Sequence of chain 1.A:
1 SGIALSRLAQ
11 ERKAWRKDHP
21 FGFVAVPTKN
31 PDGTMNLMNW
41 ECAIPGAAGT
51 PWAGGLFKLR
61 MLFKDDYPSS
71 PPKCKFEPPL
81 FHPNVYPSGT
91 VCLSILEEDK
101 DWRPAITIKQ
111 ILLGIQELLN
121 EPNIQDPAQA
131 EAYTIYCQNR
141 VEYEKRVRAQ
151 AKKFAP

This protein binds this small molecule.
Small molecule (SMILES): CCOC(=O)CCc1ccc(-c2ccccc2O)c(O)c1

Binding-site contacts:
Ligand atom CAE contacts residue ARG60 of chain 1.A at 3.4 Å.
Ligand atom CAF contacts residue GLU41 of chain 1.A at 3.8 Å.
Ligand atom CAF contacts residue CYS42 of chain 1.A at 4.2 Å (hydrophobic).
Ligand atom CAF contacts residue GLU77 of chain 1.A at 4.3 Å.
Ligand atom CAS contacts residue LYS58 of chain 1.A at 3.4 Å.
Ligand atom CAE contacts residue GLU77 of chain 1.A at 3.4 Å.
Ligand atom CAJ contacts residue LYS58 of chain 1.A at 4.2 Å.
Ligand atom CAH contacts residue LEU59 of chain 1.A at 3.9 Å (hydrophobic).
Ligand atom CAE contacts residue GLU41 of chain 1.A at 3.7 Å.
Ligand atom CAI contacts residue ALA43 of chain 1.A at 3.7 Å (hydrophobic).
Ligand atom CAR contacts residue GLU41 of chain 1.A at 3.9 Å.
Ligand atom CAA contacts residue VAL24 of chain 1.A at 4.4 Å (hydrophobic).
Ligand atom CAU contacts residue LYS58 of chain 1.A at 3.8 Å.
Ligand atom CAJ contacts residue GLU41 of chain 1.A at 4.2 Å.
Ligand atom OAD contacts residue LYS58 of chain 1.A at 3.1 Å (salt-bridge).
Ligand atom CAH contacts residue LYS58 of chain 1.A at 3.6 Å.
Ligand atom CAT contacts residue GLU41 of chain 1.A at 3.9 Å.
Ligand atom CAF contacts residue LYS58 of chain 1.A at 4.1 Å.
Ligand atom OAB contacts residue VAL24 of chain 1.A at 3.5 Å.
Ligand atom CAJ contacts residue CYS42 of chain 1.A at 3.4 Å (hydrophobic).
Ligand atom CAG contacts residue GLU41 of chain 1.A at 3.7 Å.
Ligand atom CAH contacts residue CYS42 of chain 1.A at 3.4 Å (hydrophobic).
Ligand atom CAG contacts residue ARG60 of chain 1.A at 3.4 Å.
Ligand atom CAT contacts residue CYS42 of chain 1.A at 4.4 Å (hydrophobic).
Ligand atom CAT contacts residue LYS58 of chain 1.A at 4.0 Å.
Ligand atom CAJ contacts residue ALA43 of chain 1.A at 4.3 Å (hydrophobic).
Ligand atom CAQ contacts residue LYS58 of chain 1.A at 4.3 Å.
Ligand atom CAF contacts residue ARG60 of chain 1.A at 4.0 Å.
Ligand atom CAI contacts residue CYS42 of chain 1.A at 3.9 Å (hydrophobic).
Ligand atom CAG contacts residue GLU77 of chain 1.A at 4.1 Å.
Ligand atom CAQ contacts residue ALA43 of chain 1.A at 4.4 Å (hydrophobic).
Ligand atom CAH contacts residue GLU41 of chain 1.A at 3.8 Å.
Ligand atom CAN contacts residue VAL24 of chain 1.A at 4.3 Å (hydrophobic).
Ligand atom CAU contacts residue CYS42 of chain 1.A at 4.2 Å (hydrophobic).
Ligand atom CAI contacts residue VAL24 of chain 1.A at 4.1 Å (hydrophobic).
Ligand atom CAK contacts residue LYS58 of chain 1.A at 3.5 Å.
Ligand atom CAA contacts residue GLU41 of chain 1.A at 4.3 Å.
Ligand atom OAC contacts residue GLU41 of chain 1.A at 4.3 Å.
Ligand atom CAU contacts residue GLU41 of chain 1.A at 4.4 Å.
Ligand atom CAF contacts residue LEU59 of chain 1.A at 3.6 Å (hydrophobic).